Sequence of chain 53.E:
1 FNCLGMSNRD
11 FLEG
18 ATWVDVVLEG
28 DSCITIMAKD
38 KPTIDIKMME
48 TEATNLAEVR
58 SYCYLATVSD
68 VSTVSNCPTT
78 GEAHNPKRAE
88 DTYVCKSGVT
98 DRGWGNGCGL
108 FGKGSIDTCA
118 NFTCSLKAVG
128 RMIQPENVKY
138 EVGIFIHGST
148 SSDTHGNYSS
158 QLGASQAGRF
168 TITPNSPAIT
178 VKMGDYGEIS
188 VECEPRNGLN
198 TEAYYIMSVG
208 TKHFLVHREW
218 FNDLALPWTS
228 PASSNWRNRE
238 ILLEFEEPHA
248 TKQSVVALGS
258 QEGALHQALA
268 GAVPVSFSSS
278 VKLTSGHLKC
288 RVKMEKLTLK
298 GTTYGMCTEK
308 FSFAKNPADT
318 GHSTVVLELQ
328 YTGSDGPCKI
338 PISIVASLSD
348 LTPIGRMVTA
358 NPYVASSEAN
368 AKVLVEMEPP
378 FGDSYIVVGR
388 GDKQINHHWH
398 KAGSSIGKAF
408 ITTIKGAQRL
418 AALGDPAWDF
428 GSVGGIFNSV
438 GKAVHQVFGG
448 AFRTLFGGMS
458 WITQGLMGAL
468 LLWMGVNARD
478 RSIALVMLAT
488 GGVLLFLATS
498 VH

Binding-site contacts:
Ligand atom C8 contacts residue ASN154 of chain 53.E at 4.0 Å.
Ligand atom O7 contacts residue ASN154 of chain 53.E at 4.0 Å.
Ligand atom C4 contacts residue ASN154 of chain 53.E at 4.2 Å.
Ligand atom C1 contacts residue SER156 of chain 53.E at 4.5 Å.
Ligand atom O5 contacts residue SER157 of chain 53.E at 3.9 Å.
Ligand atom C7 contacts residue ASN154 of chain 53.E at 3.6 Å.
Ligand atom C1 contacts residue ASN154 of chain 53.E at 1.4 Å.
Ligand atom C5 contacts residue ASN154 of chain 53.E at 3.6 Å.
Ligand atom C1 contacts residue SER157 of chain 53.E at 4.2 Å.
Ligand atom N2 contacts residue ASN154 of chain 53.E at 2.9 Å (h-bond).
Ligand atom O5 contacts residue ASN154 of chain 53.E at 2.4 Å (h-bond).
Ligand atom C2 contacts residue ASN154 of chain 53.E at 2.5 Å.
Ligand atom C3 contacts residue ASN154 of chain 53.E at 3.8 Å.

The protein below binds the small molecule below.
Small molecule (SMILES): CC(=O)N[C@@H]1[C@@H](O)[C@H](O)[C@@H](CO)O[C@H]1O